Binding-site contacts:
Ligand atom O5 contacts residue ASN1074 of chain 1.B at 3.7 Å.
Ligand atom O7 contacts residue ASN1074 of chain 1.B at 4.1 Å.
Ligand atom C8 contacts residue ASN1074 of chain 1.B at 3.9 Å.
Ligand atom N2 contacts residue ASN1074 of chain 1.B at 3.5 Å (h-bond).
Ligand atom C1 contacts residue ASN1074 of chain 1.B at 3.2 Å.
Ligand atom O4 contacts residue ALA706 of chain 1.B at 3.6 Å.
Ligand atom C5 contacts residue ASN1074 of chain 1.B at 4.5 Å.
Ligand atom C8 contacts residue LYS1073 of chain 1.B at 4.1 Å.
Ligand atom C5 contacts residue ALA706 of chain 1.B at 4.2 Å (hydrophobic).
Ligand atom O6 contacts residue ALA706 of chain 1.B at 4.5 Å.
Ligand atom C4 contacts residue ALA706 of chain 1.B at 4.4 Å (hydrophobic).
Ligand atom C2 contacts residue ASN1074 of chain 1.B at 4.1 Å.
Ligand atom C8 contacts residue GLU1072 of chain 1.B at 3.9 Å.
Ligand atom C7 contacts residue ASN1074 of chain 1.B at 3.6 Å.

Sequence of chain 1.B:
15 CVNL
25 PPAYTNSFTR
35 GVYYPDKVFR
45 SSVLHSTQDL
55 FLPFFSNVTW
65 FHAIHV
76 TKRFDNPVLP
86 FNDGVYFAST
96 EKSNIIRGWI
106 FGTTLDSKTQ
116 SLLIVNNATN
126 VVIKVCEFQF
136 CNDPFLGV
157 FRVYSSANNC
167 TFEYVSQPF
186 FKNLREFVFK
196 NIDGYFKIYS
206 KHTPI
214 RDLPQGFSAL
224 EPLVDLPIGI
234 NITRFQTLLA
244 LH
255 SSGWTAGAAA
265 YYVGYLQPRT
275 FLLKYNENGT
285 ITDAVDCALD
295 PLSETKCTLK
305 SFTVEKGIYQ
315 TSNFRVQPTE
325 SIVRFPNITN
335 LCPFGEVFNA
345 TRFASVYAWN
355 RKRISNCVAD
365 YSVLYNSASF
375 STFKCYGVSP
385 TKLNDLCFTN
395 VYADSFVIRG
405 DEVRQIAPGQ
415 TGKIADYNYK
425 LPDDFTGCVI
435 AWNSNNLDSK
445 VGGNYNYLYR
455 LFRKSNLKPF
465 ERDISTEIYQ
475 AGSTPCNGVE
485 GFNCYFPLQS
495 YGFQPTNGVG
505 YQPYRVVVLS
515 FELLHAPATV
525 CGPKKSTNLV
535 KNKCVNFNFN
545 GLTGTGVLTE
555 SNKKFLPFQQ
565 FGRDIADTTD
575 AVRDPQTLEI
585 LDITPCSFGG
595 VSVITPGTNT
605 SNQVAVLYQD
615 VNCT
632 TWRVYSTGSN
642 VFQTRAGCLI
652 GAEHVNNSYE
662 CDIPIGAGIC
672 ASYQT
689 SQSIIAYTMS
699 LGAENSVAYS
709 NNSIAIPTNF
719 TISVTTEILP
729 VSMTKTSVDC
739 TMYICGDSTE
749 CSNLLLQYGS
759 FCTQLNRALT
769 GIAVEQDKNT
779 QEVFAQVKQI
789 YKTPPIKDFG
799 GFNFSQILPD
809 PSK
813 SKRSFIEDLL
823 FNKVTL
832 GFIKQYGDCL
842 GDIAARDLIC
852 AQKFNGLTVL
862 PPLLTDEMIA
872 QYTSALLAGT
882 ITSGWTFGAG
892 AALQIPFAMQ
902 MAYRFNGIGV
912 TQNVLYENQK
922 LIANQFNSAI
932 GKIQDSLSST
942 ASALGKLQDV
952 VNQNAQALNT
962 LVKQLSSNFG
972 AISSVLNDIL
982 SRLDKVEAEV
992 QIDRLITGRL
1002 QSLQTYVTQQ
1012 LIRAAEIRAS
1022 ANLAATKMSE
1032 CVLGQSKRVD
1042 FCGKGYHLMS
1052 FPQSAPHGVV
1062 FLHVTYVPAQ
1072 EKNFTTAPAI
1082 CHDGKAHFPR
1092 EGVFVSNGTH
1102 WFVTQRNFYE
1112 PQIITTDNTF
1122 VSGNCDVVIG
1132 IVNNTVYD

A protein and the small-molecule ligand that binds it are described below.
Small molecule (SMILES): CC(=O)N[C@@H]1[C@@H](O)[C@H](O)[C@@H](CO)O[C@H]1O